Binding-site contacts:
Ligand atom OP3 contacts residue ILE23 of chain 3.C at 4.3 Å.
Ligand atom O4 contacts residue ASN16 of chain 3.C at 4.4 Å.
Ligand atom C6 contacts residue ARG125 of chain 2.N at 3.5 Å.
Ligand atom C2 contacts residue ASN16 of chain 3.C at 3.0 Å.
Ligand atom O3' contacts residue ARG125 of chain 2.N at 4.2 Å.
Ligand atom OP3 contacts residue ARG125 of chain 2.N at 2.8 Å.
Ligand atom O4 contacts residue ARG125 of chain 2.N at 3.8 Å.
Ligand atom OP2 contacts residue ILE23 of chain 3.C at 4.1 Å.
Ligand atom C1' contacts residue ARG125 of chain 2.N at 4.3 Å.
Ligand atom C5' contacts residue ARG131 of chain 2.N at 3.4 Å.
Ligand atom O4 contacts residue THR21 of chain 3.C at 4.1 Å.
Ligand atom N3 contacts residue SER17 of chain 3.C at 4.2 Å.
Ligand atom P contacts residue ARG125 of chain 2.N at 4.0 Å.
Ligand atom C4 contacts residue ARG125 of chain 2.N at 3.5 Å.
Ligand atom C4 contacts residue ASN16 of chain 3.C at 4.0 Å.
Ligand atom O5' contacts residue ARG125 of chain 2.N at 3.2 Å (salt-bridge).
Ligand atom C5' contacts residue ARG125 of chain 2.N at 4.3 Å.
Ligand atom P contacts residue ARG131 of chain 2.N at 3.6 Å.
Ligand atom C4 contacts residue SER17 of chain 3.C at 4.0 Å.
Ligand atom C5 contacts residue ARG125 of chain 2.N at 3.5 Å.
Ligand atom N1 contacts residue ASN16 of chain 3.C at 4.3 Å.
Ligand atom O5' contacts residue ARG131 of chain 2.N at 2.9 Å (salt-bridge).
Ligand atom O4 contacts residue SER17 of chain 3.C at 3.1 Å.
Ligand atom OP1 contacts residue ARG125 of chain 2.N at 3.0 Å (salt-bridge).
Ligand atom N1 contacts residue ARG125 of chain 2.N at 3.7 Å.
Ligand atom P contacts residue ILE23 of chain 3.C at 4.2 Å.
Ligand atom O2 contacts residue ASN16 of chain 3.C at 2.5 Å (h-bond).
Ligand atom OP2 contacts residue ARG131 of chain 2.N at 3.8 Å.
Ligand atom OP3 contacts residue SER77 of chain 2.N at 4.3 Å.
Ligand atom OP1 contacts residue ARG131 of chain 2.N at 3.5 Å (salt-bridge).
Ligand atom O2 contacts residue ARG125 of chain 2.N at 3.9 Å.
Ligand atom N3 contacts residue ASN16 of chain 3.C at 2.8 Å (h-bond).
Ligand atom C3' contacts residue ARG125 of chain 2.N at 3.4 Å.
Ligand atom C4' contacts residue ARG125 of chain 2.N at 4.4 Å.
Ligand atom OP1 contacts residue ILE23 of chain 3.C at 3.7 Å.
Ligand atom N3 contacts residue ARG125 of chain 2.N at 3.6 Å.
Ligand atom C2 contacts residue ARG125 of chain 2.N at 3.8 Å.
Ligand atom OP2 contacts residue SER77 of chain 2.N at 4.0 Å.
Ligand atom C2' contacts residue ARG125 of chain 2.N at 3.7 Å.
Ligand atom C5' contacts residue MET76 of chain 2.N at 4.3 Å (hydrophobic).

Sequence of chain 2.N:
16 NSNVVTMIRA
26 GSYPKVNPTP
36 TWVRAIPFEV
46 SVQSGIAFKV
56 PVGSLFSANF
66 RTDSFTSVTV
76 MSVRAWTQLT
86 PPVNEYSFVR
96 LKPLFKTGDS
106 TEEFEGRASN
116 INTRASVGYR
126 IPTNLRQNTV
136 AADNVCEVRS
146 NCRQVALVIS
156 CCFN

This small molecule binds to this protein.
Small molecule (SMILES): CO[P](=O)(O)O[C@H]1[C@@H](O)[C@H](n2ccc(=O)[nH]c2=O)O[C@@H]1COP(=O)(O)O

Sequence of chain 3.C:
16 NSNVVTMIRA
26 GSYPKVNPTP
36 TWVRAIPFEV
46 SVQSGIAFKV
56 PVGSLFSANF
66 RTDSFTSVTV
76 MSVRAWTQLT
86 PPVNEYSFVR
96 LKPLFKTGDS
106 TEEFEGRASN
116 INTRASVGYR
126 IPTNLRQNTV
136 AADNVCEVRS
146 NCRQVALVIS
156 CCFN